This small molecule binds to this protein.
Small molecule (SMILES): COC(=O)N[C@H](C(=O)N[C@@H](Cc1ccccc1)[C@@H](O)CN(Cc1ccc(-c2ccccn2)cc1)NC(=O)[C@@H](NC(=O)OC)C(C)(C)C)C(C)(C)C

Sequence of chain 1.B:
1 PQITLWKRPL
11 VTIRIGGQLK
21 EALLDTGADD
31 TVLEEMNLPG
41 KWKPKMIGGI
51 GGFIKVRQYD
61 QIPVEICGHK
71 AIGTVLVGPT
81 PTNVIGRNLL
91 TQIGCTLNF

Sequence of chain 1.A:
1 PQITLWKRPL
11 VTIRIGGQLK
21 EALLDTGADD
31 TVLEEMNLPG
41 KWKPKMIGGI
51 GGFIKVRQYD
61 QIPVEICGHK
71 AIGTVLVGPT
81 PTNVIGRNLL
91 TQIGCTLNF

Binding-site contacts:
Ligand atom CAS contacts residue PO41 of chain 1.J at 3.3 Å.
Ligand atom CAG contacts residue GLY48 of chain 1.A at 3.5 Å.
Ligand atom CAY contacts residue GLY49 of chain 1.A at 3.7 Å.
Ligand atom CAA contacts residue ARG8 of chain 1.A at 3.2 Å.
Ligand atom CAO contacts residue PO41 of chain 1.J at 3.7 Å.
Ligand atom OBJ contacts residue GLY48 of chain 1.A at 3.5 Å (h-bond).
Ligand atom OAI contacts residue ALA28 of chain 1.B at 3.6 Å.
Ligand atom N contacts residue GLY48 of chain 1.B at 3.0 Å (h-bond).
Ligand atom OAM contacts residue ASP25 of chain 1.B at 2.8 Å (salt-bridge).
Ligand atom OAJ contacts residue ALA28 of chain 1.A at 3.6 Å.
Ligand atom OAM contacts residue GLY27 of chain 1.B at 3.1 Å.
Ligand atom OBI contacts residue GLY48 of chain 1.B at 3.3 Å (h-bond).
Ligand atom OAL contacts residue GLY49 of chain 1.A at 3.2 Å.
Ligand atom OAJ contacts residue ASP29 of chain 1.A at 3.0 Å (salt-bridge).
Ligand atom CAQ contacts residue GLY49 of chain 1.B at 3.6 Å.
Ligand atom CBC contacts residue ASP25 of chain 1.B at 3.1 Å.
Ligand atom NBF contacts residue GLY48 of chain 1.A at 3.0 Å (h-bond).
Ligand atom NBH contacts residue GLY27 of chain 1.A at 3.1 Å (h-bond).
Ligand atom OAM contacts residue ALA28 of chain 1.B at 3.7 Å.
Ligand atom OAI contacts residue ASP29 of chain 1.B at 3.0 Å (salt-bridge).
Ligand atom CAU contacts residue ILE50 of chain 1.B at 3.7 Å (hydrophobic).
Ligand atom CAY contacts residue PRO81 of chain 1.B at 3.6 Å (hydrophobic).
Ligand atom CG2 contacts residue GLY48 of chain 1.B at 3.5 Å.
Ligand atom CAV contacts residue GLY48 of chain 1.A at 3.2 Å.
Ligand atom CAQ contacts residue PRO81 of chain 1.A at 3.7 Å (hydrophobic).
Ligand atom NBG contacts residue GLY27 of chain 1.B at 3.1 Å (h-bond).
Ligand atom CBA contacts residue ASP25 of chain 1.A at 3.5 Å.
Ligand atom OAM contacts residue ASP25 of chain 1.A at 2.7 Å (salt-bridge).
Ligand atom CBS contacts residue ASP25 of chain 1.A at 3.1 Å.
Ligand atom CAQ contacts residue ILE50 of chain 1.B at 3.5 Å (hydrophobic).
Ligand atom CBK contacts residue GLY48 of chain 1.B at 3.7 Å.
Ligand atom CAY contacts residue GLY48 of chain 1.A at 3.6 Å.
Ligand atom OAJ contacts residue GLY27 of chain 1.A at 3.6 Å (h-bond).
Ligand atom CAB contacts residue ARG8 of chain 1.B at 3.3 Å.
Ligand atom O contacts residue GLY49 of chain 1.B at 3.4 Å.
Ligand atom CBA contacts residue GLY27 of chain 1.B at 3.6 Å.
Ligand atom OAI contacts residue GLY27 of chain 1.B at 3.6 Å (h-bond).
Ligand atom CAT contacts residue GLY27 of chain 1.B at 3.5 Å.
Ligand atom CAB contacts residue ASP29 of chain 1.A at 3.3 Å.
Ligand atom CAA contacts residue ASP29 of chain 1.B at 3.4 Å.